Sequence of chain 1.D:
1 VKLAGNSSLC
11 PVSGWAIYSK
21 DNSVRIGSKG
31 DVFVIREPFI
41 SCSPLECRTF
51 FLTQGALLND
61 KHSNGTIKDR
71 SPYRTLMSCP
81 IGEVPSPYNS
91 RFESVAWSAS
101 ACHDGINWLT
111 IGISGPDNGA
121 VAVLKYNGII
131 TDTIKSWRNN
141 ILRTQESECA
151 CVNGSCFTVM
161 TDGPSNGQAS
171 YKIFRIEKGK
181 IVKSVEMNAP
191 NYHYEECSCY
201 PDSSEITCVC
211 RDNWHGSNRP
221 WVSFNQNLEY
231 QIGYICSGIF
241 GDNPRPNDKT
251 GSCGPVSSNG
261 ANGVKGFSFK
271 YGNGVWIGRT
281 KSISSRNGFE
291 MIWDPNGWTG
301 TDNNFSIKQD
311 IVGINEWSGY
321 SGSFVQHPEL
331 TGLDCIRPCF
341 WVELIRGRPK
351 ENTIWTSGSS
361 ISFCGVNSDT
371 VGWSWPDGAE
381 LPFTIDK

Binding-site contacts:
Ligand atom O1B contacts residue EPE1 of chain 1.DA at 3.6 Å.
Ligand atom C3 contacts residue ASP69 of chain 1.D at 3.3 Å.
Ligand atom C82 contacts residue ASN213 of chain 1.D at 3.7 Å.
Ligand atom O1B contacts residue ARG211 of chain 1.D at 3.0 Å (salt-bridge).
Ligand atom C9 contacts residue ARG143 of chain 1.D at 3.6 Å.
Ligand atom C4 contacts residue GLU196 of chain 1.D at 4.0 Å.
Ligand atom C10 contacts residue ARG70 of chain 1.D at 3.8 Å.
Ligand atom O1B contacts residue TYR320 of chain 1.D at 3.6 Å.
Ligand atom C1 contacts residue ARG211 of chain 1.D at 3.8 Å.
Ligand atom C7 contacts residue TYR320 of chain 1.D at 3.7 Å (hydrophobic).
Ligand atom C4 contacts residue ASP69 of chain 1.D at 3.5 Å.
Ligand atom N4 contacts residue ASP69 of chain 1.D at 3.0 Å (salt-bridge).
Ligand atom N4 contacts residue GLU37 of chain 1.D at 2.8 Å (salt-bridge).
Ligand atom O10 contacts residue ARG70 of chain 1.D at 2.8 Å (salt-bridge).
Ligand atom C81 contacts residue GLU195 of chain 1.D at 3.7 Å.
Ligand atom C1 contacts residue TYR320 of chain 1.D at 3.1 Å (hydrophobic).
Ligand atom O1B contacts residue ARG286 of chain 1.D at 2.7 Å (salt-bridge).
Ligand atom C5 contacts residue ASP69 of chain 1.D at 3.9 Å.
Ligand atom C3 contacts residue GLU37 of chain 1.D at 3.7 Å.
Ligand atom O10 contacts residue ASP69 of chain 1.D at 3.4 Å.
Ligand atom C7 contacts residue EPE1 of chain 1.DA at 4.0 Å.
Ligand atom C1 contacts residue EPE1 of chain 1.DA at 3.4 Å.
Ligand atom C6 contacts residue GLU196 of chain 1.D at 3.7 Å.
Ligand atom C2 contacts residue TYR320 of chain 1.D at 2.8 Å (hydrophobic).
Ligand atom C91 contacts residue ARG143 of chain 1.D at 3.8 Å.
Ligand atom C81 contacts residue GLU196 of chain 1.D at 3.8 Å.
Ligand atom C4 contacts residue GLU37 of chain 1.D at 3.6 Å.
Ligand atom C1 contacts residue ARG286 of chain 1.D at 3.4 Å.
Ligand atom O1A contacts residue ARG286 of chain 1.D at 2.8 Å (salt-bridge).
Ligand atom C2 contacts residue EPE1 of chain 1.DA at 4.0 Å.
Ligand atom C3 contacts residue ARG36 of chain 1.D at 3.7 Å.
Ligand atom C11 contacts residue TRP97 of chain 1.D at 3.9 Å (hydrophobic).
Ligand atom C3 contacts residue TYR320 of chain 1.D at 3.4 Å (hydrophobic).
Ligand atom C82 contacts residue ARG211 of chain 1.D at 3.6 Å.
Ligand atom O1A contacts residue ARG36 of chain 1.D at 2.9 Å (salt-bridge).
Ligand atom C82 contacts residue GLU195 of chain 1.D at 3.8 Å.
Ligand atom O1A contacts residue EPE1 of chain 1.DA at 3.6 Å.
Ligand atom C4 contacts residue TYR320 of chain 1.D at 3.7 Å (hydrophobic).
Ligand atom C9 contacts residue SER165 of chain 1.D at 3.9 Å.
Ligand atom O1A contacts residue TYR320 of chain 1.D at 3.5 Å (h-bond).

The protein below binds the small molecule below.
Small molecule (SMILES): CCC(CC)O[C@@H]1C=C(C(=O)O)C[C@H](N)[C@H]1NC(C)=O